Sequence of chain 4.A:
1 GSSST

Sequence of chain 3.E:
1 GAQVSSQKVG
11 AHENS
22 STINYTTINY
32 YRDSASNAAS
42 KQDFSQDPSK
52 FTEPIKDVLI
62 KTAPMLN

This protein binds this small molecule.
Small molecule (SMILES): C[C@@H](O)[C@@H](C=O)NC(=O)[C@H](CO)NC(=O)[C@H](CO)NC(=O)[C@H](CO)NC(=O)CN

Binding-site contacts:
Ligand atom C contacts residue ALA2 of chain 3.E at 3.4 Å (hydrophobic).
Ligand atom C contacts residue VAL4 of chain 3.E at 3.4 Å (hydrophobic).
Ligand atom OG1 contacts residue GLN3 of chain 3.E at 2.8 Å (h-bond).
Ligand atom O contacts residue GLN3 of chain 3.E at 2.8 Å (h-bond).
Ligand atom OG contacts residue MYR1 of chain 4.G at 3.6 Å.
Ligand atom O contacts residue SER5 of chain 3.E at 3.9 Å.
Ligand atom O contacts residue ALA2 of chain 3.E at 3.2 Å (h-bond).
Ligand atom CB contacts residue GLN3 of chain 3.E at 3.4 Å.
Ligand atom N contacts residue GLY1 of chain 3.E at 4.2 Å.
Ligand atom CA contacts residue ALA2 of chain 3.E at 3.5 Å (hydrophobic).
Ligand atom CB contacts residue SER5 of chain 3.E at 3.9 Å.
Ligand atom CB contacts residue VAL4 of chain 3.E at 3.4 Å (hydrophobic).
Ligand atom CG2 contacts residue GLN3 of chain 3.E at 4.3 Å.
Ligand atom CA contacts residue GLY1 of chain 3.E at 4.1 Å.
Ligand atom CA contacts residue VAL4 of chain 3.E at 3.4 Å (hydrophobic).
Ligand atom OG contacts residue GLY1 of chain 4.A at 3.6 Å.
Ligand atom CB contacts residue GLN3 of chain 3.E at 3.9 Å.
Ligand atom C contacts residue ALA2 of chain 3.E at 4.3 Å (hydrophobic).
Ligand atom CG2 contacts residue GLN43 of chain 3.E at 4.3 Å.
Ligand atom C contacts residue GLY1 of chain 3.E at 4.0 Å.
Ligand atom O contacts residue ALA2 of chain 3.E at 3.6 Å.
Ligand atom OG1 contacts residue SER5 of chain 3.E at 3.9 Å.
Ligand atom CB contacts residue ALA2 of chain 3.E at 3.9 Å (hydrophobic).
Ligand atom N contacts residue VAL4 of chain 3.E at 2.7 Å (h-bond).
Ligand atom O contacts residue VAL4 of chain 3.E at 2.9 Å (h-bond).
Ligand atom OG1 contacts residue VAL4 of chain 3.E at 3.3 Å (h-bond).
Ligand atom O contacts residue GLY1 of chain 3.E at 3.1 Å (h-bond).
Ligand atom OG contacts residue GLN3 of chain 3.E at 3.1 Å (h-bond).
Ligand atom CB contacts residue VAL4 of chain 3.E at 4.4 Å (hydrophobic).
Ligand atom C contacts residue VAL4 of chain 3.E at 4.0 Å (hydrophobic).
Ligand atom O contacts residue SER6 of chain 3.E at 3.7 Å.
Ligand atom CB contacts residue GLY1 of chain 4.A at 4.2 Å.
Ligand atom OG contacts residue VAL4 of chain 3.E at 4.0 Å.
Ligand atom CA contacts residue GLN3 of chain 3.E at 4.2 Å.
Ligand atom O contacts residue VAL4 of chain 3.E at 4.0 Å.
Ligand atom C contacts residue GLN3 of chain 3.E at 3.7 Å.
Ligand atom CA contacts residue VAL4 of chain 3.E at 3.6 Å (hydrophobic).
Ligand atom N contacts residue ALA2 of chain 3.E at 2.7 Å (h-bond).